Sequence of chain 1.D:
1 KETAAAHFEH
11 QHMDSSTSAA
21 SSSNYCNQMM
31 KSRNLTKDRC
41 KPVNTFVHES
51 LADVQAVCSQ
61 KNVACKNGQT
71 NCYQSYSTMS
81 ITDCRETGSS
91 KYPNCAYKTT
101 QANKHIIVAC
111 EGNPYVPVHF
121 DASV

Binding-site contacts:
Ligand atom O2 contacts residue THR45 of chain 1.D at 2.8 Å (h-bond).
Ligand atom O2P contacts residue GLN11 of chain 1.D at 3.1 Å (h-bond).
Ligand atom O1P contacts residue HIS119 of chain 1.D at 3.4 Å (h-bond).
Ligand atom C4 contacts residue THR45 of chain 1.D at 3.6 Å.
Ligand atom C2 contacts residue HIS12 of chain 1.D at 4.0 Å.
Ligand atom C1' contacts residue VAL43 of chain 1.D at 3.2 Å (hydrophobic).
Ligand atom N4 contacts residue ALA122 of chain 1.D at 3.9 Å.
Ligand atom C1' contacts residue LYS41 of chain 1.D at 4.0 Å.
Ligand atom N3 contacts residue PHE120 of chain 1.D at 3.2 Å.
Ligand atom O2 contacts residue ASN44 of chain 1.D at 3.1 Å.
Ligand atom C2' contacts residue LYS41 of chain 1.D at 3.6 Å.
Ligand atom C6 contacts residue VAL43 of chain 1.D at 3.5 Å (hydrophobic).
Ligand atom O2' contacts residue LYS41 of chain 1.D at 2.5 Å (salt-bridge).
Ligand atom O2' contacts residue ASN44 of chain 1.D at 3.4 Å (h-bond).
Ligand atom C3' contacts residue LYS41 of chain 1.D at 3.8 Å.
Ligand atom N4 contacts residue PHE120 of chain 1.D at 3.6 Å.
Ligand atom C2' contacts residue HIS12 of chain 1.D at 3.7 Å.
Ligand atom C4 contacts residue PHE120 of chain 1.D at 3.8 Å (hydrophobic).
Ligand atom O2' contacts residue HIS12 of chain 1.D at 2.8 Å.
Ligand atom C2 contacts residue THR45 of chain 1.D at 3.5 Å.
Ligand atom C4' contacts residue LYS41 of chain 1.D at 4.0 Å.
Ligand atom O2 contacts residue HIS12 of chain 1.D at 3.0 Å.
Ligand atom P contacts residue HIS119 of chain 1.D at 3.3 Å.
Ligand atom N1 contacts residue VAL43 of chain 1.D at 3.7 Å.
Ligand atom O3P contacts residue HIS119 of chain 1.D at 2.4 Å (h-bond).
Ligand atom C2 contacts residue VAL43 of chain 1.D at 4.0 Å (hydrophobic).
Ligand atom C2 contacts residue ASN44 of chain 1.D at 3.7 Å.
Ligand atom C5 contacts residue ASP121 of chain 1.D at 4.0 Å.
Ligand atom O2P contacts residue HIS7 of chain 1.D at 3.7 Å.
Ligand atom N4 contacts residue THR45 of chain 1.D at 3.5 Å (h-bond).
Ligand atom N3 contacts residue THR45 of chain 1.D at 2.9 Å (h-bond).
Ligand atom O1P contacts residue HIS12 of chain 1.D at 3.1 Å (h-bond).
Ligand atom O4' contacts residue VAL43 of chain 1.D at 3.5 Å.
Ligand atom O1P contacts residue PHE120 of chain 1.D at 3.2 Å (h-bond).
Ligand atom P contacts residue GLN11 of chain 1.D at 4.1 Å.
Ligand atom O3' contacts residue LYS41 of chain 1.D at 3.1 Å (salt-bridge).
Ligand atom O2 contacts residue PHE120 of chain 1.D at 3.9 Å.
Ligand atom C2' contacts residue PHE120 of chain 1.D at 3.7 Å (hydrophobic).
Ligand atom C2 contacts residue PHE120 of chain 1.D at 3.7 Å (hydrophobic).
Ligand atom O2 contacts residue VAL43 of chain 1.D at 4.0 Å.

This protein binds this small molecule.
Small molecule (SMILES): Nc1ccn([C@@H]2O[C@H](CO)[C@@H](OP(=O)(O)O)[C@H]2O)c(=O)n1